Binding-site contacts:
Ligand atom O3' contacts residue ASP369 of chain 1.E at 3.6 Å (salt-bridge).
Ligand atom O2' contacts residue ARG327 of chain 1.E at 3.3 Å (salt-bridge).
Ligand atom O6 contacts residue GLY420 of chain 1.E at 2.4 Å (h-bond).
Ligand atom O1P contacts residue GLY370 of chain 1.E at 3.4 Å.
Ligand atom O3' contacts residue MET390 of chain 1.E at 3.4 Å.
Ligand atom C5 contacts residue NAD1 of chain 1.HA at 3.5 Å.
Ligand atom P contacts residue SER393 of chain 1.E at 3.4 Å.
Ligand atom N1 contacts residue GLN446 of chain 1.E at 3.0 Å (h-bond).
Ligand atom O3P contacts residue GLY392 of chain 1.E at 3.6 Å.
Ligand atom O2' contacts residue NAD1 of chain 1.HA at 2.3 Å (h-bond).
Ligand atom N3 contacts residue CYS336 of chain 1.E at 3.6 Å.
Ligand atom O3P contacts residue TYR416 of chain 1.E at 2.9 Å (h-bond).
Ligand atom O6 contacts residue GLY418 of chain 1.E at 3.1 Å.
Ligand atom O6 contacts residue MET419 of chain 1.E at 2.7 Å (h-bond).
Ligand atom N7 contacts residue MET419 of chain 1.E at 3.4 Å (h-bond).
Ligand atom C2 contacts residue CYS336 of chain 1.E at 3.5 Å (hydrophobic).
Ligand atom C4 contacts residue NAD1 of chain 1.HA at 3.4 Å.
Ligand atom O1P contacts residue GLY371 of chain 1.E at 3.3 Å (h-bond).
Ligand atom O1P contacts residue SER334 of chain 1.E at 2.4 Å (h-bond).
Ligand atom C6 contacts residue GLY420 of chain 1.E at 3.3 Å.
Ligand atom P contacts residue SER334 of chain 1.E at 3.5 Å.
Ligand atom C2 contacts residue NAD1 of chain 1.HA at 3.3 Å.
Ligand atom C2 contacts residue GLN446 of chain 1.E at 3.4 Å.
Ligand atom O1P contacts residue GLY333 of chain 1.E at 3.2 Å.
Ligand atom O2P contacts residue GLY392 of chain 1.E at 3.0 Å (h-bond).
Ligand atom O5' contacts residue GLY370 of chain 1.E at 3.4 Å.
Ligand atom O5' contacts residue GLY392 of chain 1.E at 3.6 Å.
Ligand atom O2' contacts residue ASP369 of chain 1.E at 2.7 Å (salt-bridge).
Ligand atom C6 contacts residue MET419 of chain 1.E at 3.6 Å (hydrophobic).
Ligand atom O3P contacts residue SER334 of chain 1.E at 2.5 Å (h-bond).
Ligand atom N7 contacts residue ILE335 of chain 1.E at 3.5 Å.
Ligand atom C1' contacts residue NAD1 of chain 1.HA at 3.6 Å.
Ligand atom N9 contacts residue NAD1 of chain 1.HA at 3.6 Å.
Ligand atom N3 contacts residue NAD1 of chain 1.HA at 3.2 Å (h-bond).
Ligand atom O2P contacts residue SER393 of chain 1.E at 2.5 Å (h-bond).
Ligand atom O3' contacts residue SER73 of chain 1.E at 3.1 Å (h-bond).
Ligand atom O3P contacts residue SER393 of chain 1.E at 3.0 Å (h-bond).
Ligand atom C8 contacts residue MET75 of chain 1.E at 3.5 Å (hydrophobic).
Ligand atom C5 contacts residue ILE335 of chain 1.E at 3.5 Å (hydrophobic).
Ligand atom C2' contacts residue NAD1 of chain 1.HA at 3.3 Å.

Sequence of chain 1.E:
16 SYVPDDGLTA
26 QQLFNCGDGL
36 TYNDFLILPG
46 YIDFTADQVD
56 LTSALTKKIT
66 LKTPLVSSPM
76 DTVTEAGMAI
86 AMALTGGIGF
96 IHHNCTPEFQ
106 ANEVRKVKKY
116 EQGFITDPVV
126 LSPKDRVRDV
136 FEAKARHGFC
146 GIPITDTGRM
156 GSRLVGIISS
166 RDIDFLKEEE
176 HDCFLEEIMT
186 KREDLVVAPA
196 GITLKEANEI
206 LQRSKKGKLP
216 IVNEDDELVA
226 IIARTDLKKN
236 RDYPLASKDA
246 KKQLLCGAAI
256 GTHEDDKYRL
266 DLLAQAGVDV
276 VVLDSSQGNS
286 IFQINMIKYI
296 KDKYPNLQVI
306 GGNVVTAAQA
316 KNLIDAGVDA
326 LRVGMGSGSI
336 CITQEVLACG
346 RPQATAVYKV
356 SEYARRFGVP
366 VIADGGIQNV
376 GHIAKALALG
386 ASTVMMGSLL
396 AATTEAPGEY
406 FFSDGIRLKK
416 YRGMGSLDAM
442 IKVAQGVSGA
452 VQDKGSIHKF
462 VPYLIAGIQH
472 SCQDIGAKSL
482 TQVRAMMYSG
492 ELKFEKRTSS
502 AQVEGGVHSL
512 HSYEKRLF

The small molecule below binds the protein below.
Small molecule (SMILES): O=c1[nH]cnc2c1ncn2[C@@H]1O[C@H](COP(=O)(O)O)[C@@H](O)[C@H]1O